A small-molecule ligand and the protein it binds are described below.
Small molecule (SMILES): CC[C@H](C)[C@H](NC(=O)[C@@H](N)CC(=O)O)C(=O)N1CCC[C@H]1C(=O)N[C@@H](Cc1ccccc1)C(=O)O

Sequence of chain 1.A:
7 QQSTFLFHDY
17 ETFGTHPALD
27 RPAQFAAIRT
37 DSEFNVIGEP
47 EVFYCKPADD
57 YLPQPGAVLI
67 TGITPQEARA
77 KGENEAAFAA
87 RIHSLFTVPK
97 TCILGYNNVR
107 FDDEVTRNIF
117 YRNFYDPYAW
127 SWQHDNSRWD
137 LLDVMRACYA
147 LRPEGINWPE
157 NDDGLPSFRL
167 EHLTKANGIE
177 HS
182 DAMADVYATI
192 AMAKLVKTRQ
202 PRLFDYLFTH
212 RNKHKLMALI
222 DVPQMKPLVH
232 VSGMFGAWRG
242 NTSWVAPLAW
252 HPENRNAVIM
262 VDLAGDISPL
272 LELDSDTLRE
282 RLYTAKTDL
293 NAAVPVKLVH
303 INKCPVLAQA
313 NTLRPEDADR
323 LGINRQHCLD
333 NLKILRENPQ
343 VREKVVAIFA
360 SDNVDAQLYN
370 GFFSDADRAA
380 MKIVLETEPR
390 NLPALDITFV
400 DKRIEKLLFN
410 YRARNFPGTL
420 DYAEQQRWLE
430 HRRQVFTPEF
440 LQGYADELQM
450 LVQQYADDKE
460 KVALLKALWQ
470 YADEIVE

Binding-site contacts:
Ligand atom CA contacts residue GLN311 of chain 1.A at 4.0 Å.
Ligand atom CG1 contacts residue ARG316 of chain 1.A at 4.1 Å.
Ligand atom CE1 contacts residue LEU147 of chain 1.A at 4.1 Å (hydrophobic).
Ligand atom CE1 contacts residue THR314 of chain 1.A at 3.8 Å.
Ligand atom CD2 contacts residue TYR207 of chain 1.A at 3.6 Å (hydrophobic).
Ligand atom CE2 contacts residue LEU204 of chain 1.A at 3.7 Å (hydrophobic).
Ligand atom CD1 contacts residue ARG316 of chain 1.A at 3.8 Å.
Ligand atom CB contacts residue GLN311 of chain 1.A at 4.5 Å.
Ligand atom C contacts residue ARG148 of chain 1.A at 3.6 Å.
Ligand atom CZ contacts residue THR314 of chain 1.A at 3.6 Å.
Ligand atom CE1 contacts residue LEU204 of chain 1.A at 3.6 Å (hydrophobic).
Ligand atom CE2 contacts residue TYR207 of chain 1.A at 3.6 Å (hydrophobic).
Ligand atom CG2 contacts residue ARG316 of chain 1.A at 4.2 Å.
Ligand atom CG contacts residue LEU204 of chain 1.A at 3.6 Å (hydrophobic).
Ligand atom CD1 contacts residue LEU204 of chain 1.A at 3.6 Å (hydrophobic).
Ligand atom CE1 contacts residue ARG148 of chain 1.A at 3.9 Å.
Ligand atom CG contacts residue TYR207 of chain 1.A at 4.1 Å (hydrophobic).
Ligand atom CG2 contacts residue THR314 of chain 1.A at 4.2 Å.
Ligand atom C contacts residue GLN311 of chain 1.A at 4.0 Å.
Ligand atom CD1 contacts residue ARG148 of chain 1.A at 3.8 Å.
Ligand atom CA contacts residue ARG203 of chain 1.A at 4.1 Å.
Ligand atom OXT contacts residue ARG148 of chain 1.A at 3.3 Å (salt-bridge).
Ligand atom CG2 contacts residue ASN313 of chain 1.A at 3.6 Å.
Ligand atom CB contacts residue LEU204 of chain 1.A at 3.6 Å (hydrophobic).
Ligand atom CB contacts residue ARG203 of chain 1.A at 3.7 Å.
Ligand atom CD contacts residue GLN311 of chain 1.A at 4.2 Å.
Ligand atom CD2 contacts residue LEU204 of chain 1.A at 3.7 Å (hydrophobic).
Ligand atom CZ contacts residue ALA310 of chain 1.A at 4.0 Å (hydrophobic).
Ligand atom O contacts residue GLN311 of chain 1.A at 2.8 Å (h-bond).
Ligand atom CD contacts residue THR314 of chain 1.A at 3.5 Å.
Ligand atom CE2 contacts residue THR314 of chain 1.A at 4.1 Å.
Ligand atom CE2 contacts residue ALA310 of chain 1.A at 4.0 Å (hydrophobic).
Ligand atom O contacts residue ASN313 of chain 1.A at 4.3 Å.
Ligand atom CB contacts residue TYR207 of chain 1.A at 3.6 Å (hydrophobic).
Ligand atom O contacts residue ARG203 of chain 1.A at 4.0 Å.
Ligand atom O contacts residue ARG148 of chain 1.A at 2.8 Å (salt-bridge).
Ligand atom CZ contacts residue LEU204 of chain 1.A at 3.7 Å (hydrophobic).
Ligand atom CG contacts residue THR314 of chain 1.A at 4.2 Å.
Ligand atom CG2 contacts residue GLN311 of chain 1.A at 3.6 Å.
Ligand atom CZ contacts residue LEU147 of chain 1.A at 4.0 Å (hydrophobic).